The protein below binds the small molecule below.
Small molecule (SMILES): CNC(=O)c1cnc(Nc2ccccc2C)c(NC(=O)c2cc(F)cc(Br)c2)c1

Binding-site contacts:
Ligand atom C23 contacts residue THR823 of chain 1.A at 3.9 Å.
Ligand atom O04 contacts residue LYS951 of chain 1.A at 3.4 Å (salt-bridge).
Ligand atom N07 contacts residue TYR1031 of chain 1.A at 3.3 Å.
Ligand atom BR27 contacts residue LEU822 of chain 1.A at 4.0 Å.
Ligand atom C22 contacts residue LEU921 of chain 1.A at 3.4 Å (hydrophobic).
Ligand atom N18 contacts residue LEU921 of chain 1.A at 2.9 Å (h-bond).
Ligand atom O04 contacts residue TYR1031 of chain 1.A at 4.0 Å.
Ligand atom C08 contacts residue TYR1031 of chain 1.A at 3.7 Å (hydrophobic).
Ligand atom C10 contacts residue ASP1028 of chain 1.A at 3.8 Å.
Ligand atom C25 contacts residue THR823 of chain 1.A at 3.3 Å.
Ligand atom C03 contacts residue LYS951 of chain 1.A at 3.9 Å.
Ligand atom C28 contacts residue GLU1022 of chain 1.A at 4.0 Å.
Ligand atom N09 contacts residue TYR1031 of chain 1.A at 3.6 Å.
Ligand atom C19 contacts residue LEU921 of chain 1.A at 4.0 Å (hydrophobic).
Ligand atom C29 contacts residue GLY922 of chain 1.A at 3.6 Å.
Ligand atom C06 contacts residue TYR1031 of chain 1.A at 3.2 Å (hydrophobic).
Ligand atom C29 contacts residue LEU921 of chain 1.A at 4.0 Å (hydrophobic).
Ligand atom C10 contacts residue TYR1031 of chain 1.A at 4.0 Å (hydrophobic).
Ligand atom N09 contacts residue ASP1028 of chain 1.A at 3.3 Å (salt-bridge).
Ligand atom C17 contacts residue LEU921 of chain 1.A at 3.7 Å (hydrophobic).
Ligand atom C11 contacts residue LEU921 of chain 1.A at 4.0 Å (hydrophobic).
Ligand atom C12 contacts residue ILE1032 of chain 1.A at 3.8 Å (hydrophobic).
Ligand atom C13 contacts residue PHE1012 of chain 1.A at 3.6 Å (hydrophobic).
Ligand atom F24 contacts residue THR823 of chain 1.A at 3.9 Å.
Ligand atom C16 contacts residue LEU1023 of chain 1.A at 4.0 Å (hydrophobic).
Ligand atom C14 contacts residue PHE1012 of chain 1.A at 3.6 Å (hydrophobic).
Ligand atom C12 contacts residue LEU921 of chain 1.A at 3.9 Å (hydrophobic).
Ligand atom BR27 contacts residue GLN819 of chain 1.A at 3.8 Å.
Ligand atom C13 contacts residue LEU921 of chain 1.A at 4.0 Å (hydrophobic).
Ligand atom C05 contacts residue TYR1031 of chain 1.A at 3.8 Å (hydrophobic).
Ligand atom N02 contacts residue GLY922 of chain 1.A at 3.2 Å (h-bond).
Ligand atom O20 contacts residue LEU948 of chain 1.A at 3.7 Å.
Ligand atom C22 contacts residue ILE923 of chain 1.A at 4.0 Å (hydrophobic).
Ligand atom F24 contacts residue PHE1012 of chain 1.A at 4.0 Å.
Ligand atom O20 contacts residue GLU1022 of chain 1.A at 4.0 Å.
Ligand atom C16 contacts residue GLU1022 of chain 1.A at 3.6 Å.
Ligand atom C11 contacts residue TYR1031 of chain 1.A at 3.6 Å (hydrophobic).
Ligand atom C19 contacts residue LEU948 of chain 1.A at 4.0 Å (hydrophobic).
Ligand atom C01 contacts residue GLY922 of chain 1.A at 4.0 Å.
Ligand atom F24 contacts residue LEU921 of chain 1.A at 3.5 Å.

Sequence of chain 1.A:
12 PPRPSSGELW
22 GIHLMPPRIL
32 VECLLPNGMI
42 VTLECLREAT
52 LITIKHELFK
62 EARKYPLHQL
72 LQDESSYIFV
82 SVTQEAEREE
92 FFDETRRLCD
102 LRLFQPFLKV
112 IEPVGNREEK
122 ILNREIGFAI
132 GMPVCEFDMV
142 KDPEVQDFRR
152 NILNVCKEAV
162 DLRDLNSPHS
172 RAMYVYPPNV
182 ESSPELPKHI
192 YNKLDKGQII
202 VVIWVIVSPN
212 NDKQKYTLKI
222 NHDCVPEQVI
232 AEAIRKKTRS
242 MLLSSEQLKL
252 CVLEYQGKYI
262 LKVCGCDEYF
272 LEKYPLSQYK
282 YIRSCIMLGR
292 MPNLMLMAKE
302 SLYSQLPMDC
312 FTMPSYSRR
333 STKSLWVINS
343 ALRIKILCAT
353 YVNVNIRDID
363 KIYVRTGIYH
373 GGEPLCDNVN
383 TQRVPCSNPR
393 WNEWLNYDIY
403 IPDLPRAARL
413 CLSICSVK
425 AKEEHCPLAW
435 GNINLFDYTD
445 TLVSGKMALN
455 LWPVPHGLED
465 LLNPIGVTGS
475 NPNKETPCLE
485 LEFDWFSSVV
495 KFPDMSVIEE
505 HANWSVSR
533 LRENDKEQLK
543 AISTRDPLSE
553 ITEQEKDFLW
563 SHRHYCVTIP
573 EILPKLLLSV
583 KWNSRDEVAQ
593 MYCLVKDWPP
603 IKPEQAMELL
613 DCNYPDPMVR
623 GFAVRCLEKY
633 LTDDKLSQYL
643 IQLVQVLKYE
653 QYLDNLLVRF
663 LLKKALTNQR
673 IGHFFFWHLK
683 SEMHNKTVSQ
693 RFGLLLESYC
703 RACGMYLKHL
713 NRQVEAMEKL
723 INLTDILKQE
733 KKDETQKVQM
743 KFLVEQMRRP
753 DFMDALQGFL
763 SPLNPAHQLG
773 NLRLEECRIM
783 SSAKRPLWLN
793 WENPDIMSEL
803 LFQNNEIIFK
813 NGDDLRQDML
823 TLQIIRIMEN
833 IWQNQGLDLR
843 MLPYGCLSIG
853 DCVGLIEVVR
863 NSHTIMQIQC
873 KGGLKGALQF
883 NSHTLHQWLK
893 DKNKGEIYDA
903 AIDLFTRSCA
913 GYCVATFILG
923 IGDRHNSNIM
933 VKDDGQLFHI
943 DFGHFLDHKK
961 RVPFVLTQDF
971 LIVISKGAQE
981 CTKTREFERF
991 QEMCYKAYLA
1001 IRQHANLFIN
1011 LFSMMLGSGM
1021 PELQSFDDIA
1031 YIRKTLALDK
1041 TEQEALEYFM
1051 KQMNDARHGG